Binding-site contacts:
Ligand atom NAL contacts residue PRO32 of chain 1.B at 4.1 Å.
Ligand atom NAH contacts residue ASN90 of chain 1.B at 3.0 Å (h-bond).
Ligand atom CAJ contacts residue PRO32 of chain 1.B at 4.3 Å (hydrophobic).
Ligand atom CAF contacts residue VAL96 of chain 1.B at 4.1 Å (hydrophobic).
Ligand atom CAI contacts residue VAL96 of chain 1.B at 3.6 Å (hydrophobic).
Ligand atom CAK contacts residue VAL96 of chain 1.B at 4.0 Å (hydrophobic).
Ligand atom CAI contacts residue ASN90 of chain 1.B at 3.5 Å.
Ligand atom CAG contacts residue LEU42 of chain 1.B at 4.1 Å (hydrophobic).
Ligand atom OAB contacts residue TYR47 of chain 1.B at 4.1 Å.
Ligand atom CAK contacts residue LEU42 of chain 1.B at 4.4 Å (hydrophobic).
Ligand atom OAB contacts residue ALA86 of chain 1.B at 4.1 Å.
Ligand atom CAC contacts residue LEU42 of chain 1.B at 4.1 Å (hydrophobic).
Ligand atom NAH contacts residue ILE44 of chain 1.B at 4.2 Å.
Ligand atom CAG contacts residue PRO32 of chain 1.B at 3.6 Å (hydrophobic).
Ligand atom CAK contacts residue ASN90 of chain 1.B at 3.7 Å.
Ligand atom NAL contacts residue VAL37 of chain 1.B at 3.8 Å.
Ligand atom CAA contacts residue VAL96 of chain 1.B at 4.2 Å (hydrophobic).
Ligand atom CAF contacts residue ILE44 of chain 1.B at 4.2 Å (hydrophobic).
Ligand atom CAA contacts residue VAL37 of chain 1.B at 3.5 Å (hydrophobic).
Ligand atom CAI contacts residue VAL37 of chain 1.B at 4.4 Å (hydrophobic).
Ligand atom CAJ contacts residue VAL96 of chain 1.B at 4.0 Å (hydrophobic).
Ligand atom CAF contacts residue ASN90 of chain 1.B at 3.6 Å.
Ligand atom CAE contacts residue PRO32 of chain 1.B at 4.0 Å (hydrophobic).
Ligand atom CAG contacts residue VAL37 of chain 1.B at 4.1 Å (hydrophobic).
Ligand atom CAD contacts residue VAL96 of chain 1.B at 4.1 Å (hydrophobic).
Ligand atom NAH contacts residue VAL96 of chain 1.B at 4.1 Å.
Ligand atom CAA contacts residue PRO32 of chain 1.B at 3.5 Å (hydrophobic).
Ligand atom OAB contacts residue ASN90 of chain 1.B at 2.9 Å (h-bond).
Ligand atom CAA contacts residue PHE33 of chain 1.B at 3.9 Å (hydrophobic).
Ligand atom NAH contacts residue TYR89 of chain 1.B at 4.2 Å.
Ligand atom NAL contacts residue VAL96 of chain 1.B at 3.8 Å.
Ligand atom CAJ contacts residue LEU42 of chain 1.B at 3.8 Å (hydrophobic).
Ligand atom CAE contacts residue VAL96 of chain 1.B at 4.0 Å (hydrophobic).
Ligand atom CAK contacts residue ILE44 of chain 1.B at 4.2 Å (hydrophobic).
Ligand atom CAG contacts residue VAL96 of chain 1.B at 4.3 Å (hydrophobic).
Ligand atom OAB contacts residue VAL96 of chain 1.B at 3.9 Å.
Ligand atom CAC contacts residue VAL96 of chain 1.B at 4.1 Å (hydrophobic).
Ligand atom CAE contacts residue LEU42 of chain 1.B at 3.6 Å (hydrophobic).

A protein and the small-molecule ligand that binds it are described below.
Small molecule (SMILES): CN1Cc2ccccc2NC1=O

Sequence of chain 1.B:
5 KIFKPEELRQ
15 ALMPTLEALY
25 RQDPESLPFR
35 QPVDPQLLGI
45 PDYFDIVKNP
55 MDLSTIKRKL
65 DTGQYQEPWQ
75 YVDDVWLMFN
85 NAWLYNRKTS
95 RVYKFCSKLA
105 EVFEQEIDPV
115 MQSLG